Binding-site contacts:
Ligand atom C2 contacts residue SER24 of chain 1.A at 3.9 Å.
Ligand atom C4 contacts residue ASN42 of chain 1.A at 4.4 Å.
Ligand atom C7 contacts residue SER24 of chain 1.A at 4.0 Å.
Ligand atom C7 contacts residue ARG25 of chain 1.A at 4.3 Å.
Ligand atom C5 contacts residue ASN42 of chain 1.A at 3.7 Å.
Ligand atom O7 contacts residue ASN42 of chain 1.A at 3.8 Å.
Ligand atom N2 contacts residue ARG25 of chain 1.A at 4.2 Å.
Ligand atom C3 contacts residue SER24 of chain 1.A at 4.2 Å.
Ligand atom C8 contacts residue ARG25 of chain 1.A at 4.1 Å.
Ligand atom C3 contacts residue ASN42 of chain 1.A at 3.9 Å.
Ligand atom C1 contacts residue ASN42 of chain 1.A at 1.4 Å.
Ligand atom N2 contacts residue ASN42 of chain 1.A at 3.0 Å (h-bond).
Ligand atom C8 contacts residue SER24 of chain 1.A at 3.9 Å.
Ligand atom C7 contacts residue ASN42 of chain 1.A at 3.6 Å.
Ligand atom C2 contacts residue ASN42 of chain 1.A at 2.6 Å.
Ligand atom C1 contacts residue SER24 of chain 1.A at 4.0 Å.
Ligand atom C8 contacts residue TRP23 of chain 1.A at 3.5 Å (hydrophobic).
Ligand atom O5 contacts residue ASN42 of chain 1.A at 2.4 Å (h-bond).
Ligand atom N2 contacts residue SER24 of chain 1.A at 3.1 Å (h-bond).

Sequence of chain 1.A:
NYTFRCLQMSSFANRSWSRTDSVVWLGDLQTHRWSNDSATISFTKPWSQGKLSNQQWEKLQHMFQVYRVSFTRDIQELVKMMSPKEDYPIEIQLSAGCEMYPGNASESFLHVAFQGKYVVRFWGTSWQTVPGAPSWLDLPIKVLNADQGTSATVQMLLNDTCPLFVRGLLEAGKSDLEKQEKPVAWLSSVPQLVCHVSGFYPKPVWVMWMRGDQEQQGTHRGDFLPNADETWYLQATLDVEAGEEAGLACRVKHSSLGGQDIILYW

The protein below binds the small molecule below.
Small molecule (SMILES): CC(=O)N[C@@H]1[C@@H](O)[C@H](O)[C@@H](CO)O[C@H]1O